A protein and the small-molecule ligand that binds it are described below.
Small molecule (SMILES): Nc1nc2c(ncn2[C@H]2C[C@H](O)[C@@H](CO[P](=O)(O)O[P](=O)(O)C(F)(F)P(=O)(O)O)O2)c(=O)[nH]1

Binding-site contacts:
Ligand atom O1G contacts residue GLY189 of chain 1.A at 3.3 Å (h-bond).
Ligand atom O3G contacts residue GLY189 of chain 1.A at 3.4 Å (h-bond).
Ligand atom O1G contacts residue ASP190 of chain 1.A at 2.9 Å (salt-bridge).
Ligand atom F1B contacts residue ARG183 of chain 1.A at 4.5 Å.
Ligand atom P1 contacts residue ASP190 of chain 1.A at 3.9 Å.
Ligand atom P3 contacts residue ASP190 of chain 1.A at 4.4 Å.
Ligand atom O1G contacts residue SER188 of chain 1.A at 4.5 Å.
Ligand atom O2A contacts residue ASP190 of chain 1.A at 3.7 Å.
Ligand atom C2 contacts residue TYR271 of chain 1.A at 3.4 Å (hydrophobic).
Ligand atom O2B contacts residue ASP190 of chain 1.A at 4.0 Å.
Ligand atom O2G contacts residue SER188 of chain 1.A at 4.0 Å.
Ligand atom O2B contacts residue GLY179 of chain 1.A at 3.7 Å.
Ligand atom C4' contacts residue ASP192 of chain 1.A at 4.3 Å.
Ligand atom O3G contacts residue ARG149 of chain 1.A at 3.9 Å.
Ligand atom C5' contacts residue ASP192 of chain 1.A at 3.9 Å.
Ligand atom F1B contacts residue SER180 of chain 1.A at 3.9 Å.
Ligand atom P3 contacts residue SER188 of chain 1.A at 4.4 Å.
Ligand atom O2B contacts residue SER180 of chain 1.A at 3.8 Å.
Ligand atom P3 contacts residue GLY189 of chain 1.A at 3.4 Å.
Ligand atom P3 contacts residue SER180 of chain 1.A at 4.4 Å.
Ligand atom C4' contacts residue PHE272 of chain 1.A at 3.6 Å (hydrophobic).
Ligand atom O1A contacts residue ASP190 of chain 1.A at 2.9 Å (salt-bridge).
Ligand atom O3' contacts residue PHE272 of chain 1.A at 3.8 Å.
Ligand atom C1' contacts residue PHE272 of chain 1.A at 4.3 Å (hydrophobic).
Ligand atom O4' contacts residue PHE272 of chain 1.A at 3.2 Å.
Ligand atom C5' contacts residue PHE272 of chain 1.A at 4.4 Å (hydrophobic).
Ligand atom O1B contacts residue SER180 of chain 1.A at 4.2 Å.
Ligand atom O1B contacts residue ARG183 of chain 1.A at 4.4 Å.
Ligand atom O3G contacts residue SER180 of chain 1.A at 3.2 Å.
Ligand atom O2G contacts residue GLY189 of chain 1.A at 2.9 Å (h-bond).
Ligand atom O2G contacts residue ARG149 of chain 1.A at 2.6 Å (salt-bridge).
Ligand atom O3G contacts residue SER188 of chain 1.A at 3.7 Å.
Ligand atom N3 contacts residue TYR271 of chain 1.A at 3.2 Å (h-bond).
Ligand atom C4 contacts residue TYR271 of chain 1.A at 4.5 Å (hydrophobic).
Ligand atom O4' contacts residue ARG258 of chain 1.A at 4.4 Å.
Ligand atom C5' contacts residue ARG258 of chain 1.A at 3.9 Å.
Ligand atom P3 contacts residue ARG149 of chain 1.A at 3.9 Å.
Ligand atom N2 contacts residue TYR271 of chain 1.A at 2.7 Å (h-bond).

Sequence of chain 1.A:
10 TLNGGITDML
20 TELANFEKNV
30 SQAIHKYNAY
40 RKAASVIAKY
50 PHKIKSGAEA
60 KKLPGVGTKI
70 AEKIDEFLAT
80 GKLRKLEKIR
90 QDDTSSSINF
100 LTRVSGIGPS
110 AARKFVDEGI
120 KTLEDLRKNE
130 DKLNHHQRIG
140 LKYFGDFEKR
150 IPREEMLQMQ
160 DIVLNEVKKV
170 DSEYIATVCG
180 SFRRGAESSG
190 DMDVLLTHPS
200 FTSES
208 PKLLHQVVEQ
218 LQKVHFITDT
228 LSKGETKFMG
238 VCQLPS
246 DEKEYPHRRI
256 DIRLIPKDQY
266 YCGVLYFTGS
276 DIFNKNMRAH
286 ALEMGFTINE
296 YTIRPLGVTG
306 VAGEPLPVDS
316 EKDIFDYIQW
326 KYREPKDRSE